Binding-site contacts:
Ligand atom N contacts residue ASN1069 of chain 1.F at 3.0 Å (h-bond).
Ligand atom C contacts residue ASN1069 of chain 1.F at 3.7 Å.
Ligand atom CD2 contacts residue ALA1075 of chain 1.F at 3.6 Å (hydrophobic).
Ligand atom CD1 contacts residue ARG1049 of chain 1.F at 3.0 Å.
Ligand atom CB contacts residue GLN1074 of chain 1.F at 3.3 Å.
Ligand atom CA contacts residue THR1065 of chain 1.F at 3.4 Å.
Ligand atom CD1 contacts residue PHE1068 of chain 1.F at 3.5 Å (hydrophobic).
Ligand atom CG1 contacts residue PHE1068 of chain 1.F at 3.6 Å (hydrophobic).
Ligand atom CA contacts residue ASN1069 of chain 1.F at 3.4 Å.
Ligand atom CB contacts residue THR1065 of chain 1.F at 3.6 Å.
Ligand atom CA contacts residue THR1065 of chain 1.F at 2.7 Å.
Ligand atom NH1 contacts residue ASP1073 of chain 1.F at 3.4 Å (salt-bridge).
Ligand atom O contacts residue THR1065 of chain 1.F at 2.7 Å.
Ligand atom CD1 contacts residue ILE1053 of chain 1.F at 3.6 Å (hydrophobic).
Ligand atom N contacts residue THR1065 of chain 1.F at 2.3 Å (h-bond).
Ligand atom NE contacts residue GLN1074 of chain 1.F at 3.6 Å (h-bond).
Ligand atom C contacts residue THR1065 of chain 1.F at 2.9 Å.
Ligand atom CZ contacts residue GLN1074 of chain 1.F at 3.4 Å.
Ligand atom CG2 contacts residue ASN1069 of chain 1.F at 3.3 Å.
Ligand atom CD1 contacts residue LEU1064 of chain 1.F at 3.4 Å (hydrophobic).
Ligand atom CG contacts residue GLN1074 of chain 1.F at 3.5 Å.
Ligand atom O contacts residue ASN1069 of chain 1.F at 3.0 Å (h-bond).
Ligand atom CG contacts residue THR1065 of chain 1.F at 3.6 Å.
Ligand atom NH1 contacts residue GLN1074 of chain 1.F at 3.8 Å.
Ligand atom O contacts residue ARG1049 of chain 1.F at 3.0 Å.
Ligand atom CZ contacts residue ASP1073 of chain 1.F at 3.6 Å.
Ligand atom NH1 contacts residue ASN1069 of chain 1.F at 2.6 Å (h-bond).
Ligand atom NH2 contacts residue ASP1073 of chain 1.F at 3.0 Å (salt-bridge).
Ligand atom N contacts residue THR1065 of chain 1.F at 3.8 Å.
Ligand atom C contacts residue ASN1069 of chain 1.F at 3.8 Å.
Ligand atom CB contacts residue GLN1074 of chain 1.F at 3.7 Å.
Ligand atom CD2 contacts residue GLN1074 of chain 1.F at 3.2 Å.
Ligand atom NZ contacts residue ASP1073 of chain 1.F at 3.3 Å (salt-bridge).
Ligand atom CE2 contacts residue GLN1074 of chain 1.F at 3.3 Å.
Ligand atom C contacts residue THR1065 of chain 1.F at 3.7 Å.
Ligand atom CD contacts residue ASN1069 of chain 1.F at 3.7 Å.
Ligand atom O contacts residue THR1065 of chain 1.F at 3.5 Å (h-bond).
Ligand atom CG2 contacts residue PHE1068 of chain 1.F at 3.6 Å (hydrophobic).
Ligand atom CD contacts residue GLN1074 of chain 1.F at 2.8 Å.
Ligand atom CD1 contacts residue THR1065 of chain 1.F at 2.6 Å.

The small molecule below binds the protein below.
Small molecule (SMILES): CC[C@H](C)[C@H](NC(=O)[C@@H](NC(=O)[C@H](CC(C)C)NC(=O)[C@@H](N)CCCCN)C(C)C)C(=O)N[C@@H](CC(N)=O)C(=O)N[C@@H](CCCCN)C(=O)N[C@@H](CC(=O)O)C(=O)N[C@@H](CCSC)C(=O)N[C@@H](CCCN=C(N)N)C(=O)N[C@H](C(=O)N[C@@H](CC(=O)O)C(=O)N[C@@H](CC(C)C)C(=O)N[C@@H](Cc1ccccc1)C(=O)N[C@@H](CO)C(=O)N1CCC[C@H]1C(=O)N1CCC[C@H]1C(=O)N[C@H](C=O)CC(N)=O)[C@@H](C)O

Sequence of chain 1.F:
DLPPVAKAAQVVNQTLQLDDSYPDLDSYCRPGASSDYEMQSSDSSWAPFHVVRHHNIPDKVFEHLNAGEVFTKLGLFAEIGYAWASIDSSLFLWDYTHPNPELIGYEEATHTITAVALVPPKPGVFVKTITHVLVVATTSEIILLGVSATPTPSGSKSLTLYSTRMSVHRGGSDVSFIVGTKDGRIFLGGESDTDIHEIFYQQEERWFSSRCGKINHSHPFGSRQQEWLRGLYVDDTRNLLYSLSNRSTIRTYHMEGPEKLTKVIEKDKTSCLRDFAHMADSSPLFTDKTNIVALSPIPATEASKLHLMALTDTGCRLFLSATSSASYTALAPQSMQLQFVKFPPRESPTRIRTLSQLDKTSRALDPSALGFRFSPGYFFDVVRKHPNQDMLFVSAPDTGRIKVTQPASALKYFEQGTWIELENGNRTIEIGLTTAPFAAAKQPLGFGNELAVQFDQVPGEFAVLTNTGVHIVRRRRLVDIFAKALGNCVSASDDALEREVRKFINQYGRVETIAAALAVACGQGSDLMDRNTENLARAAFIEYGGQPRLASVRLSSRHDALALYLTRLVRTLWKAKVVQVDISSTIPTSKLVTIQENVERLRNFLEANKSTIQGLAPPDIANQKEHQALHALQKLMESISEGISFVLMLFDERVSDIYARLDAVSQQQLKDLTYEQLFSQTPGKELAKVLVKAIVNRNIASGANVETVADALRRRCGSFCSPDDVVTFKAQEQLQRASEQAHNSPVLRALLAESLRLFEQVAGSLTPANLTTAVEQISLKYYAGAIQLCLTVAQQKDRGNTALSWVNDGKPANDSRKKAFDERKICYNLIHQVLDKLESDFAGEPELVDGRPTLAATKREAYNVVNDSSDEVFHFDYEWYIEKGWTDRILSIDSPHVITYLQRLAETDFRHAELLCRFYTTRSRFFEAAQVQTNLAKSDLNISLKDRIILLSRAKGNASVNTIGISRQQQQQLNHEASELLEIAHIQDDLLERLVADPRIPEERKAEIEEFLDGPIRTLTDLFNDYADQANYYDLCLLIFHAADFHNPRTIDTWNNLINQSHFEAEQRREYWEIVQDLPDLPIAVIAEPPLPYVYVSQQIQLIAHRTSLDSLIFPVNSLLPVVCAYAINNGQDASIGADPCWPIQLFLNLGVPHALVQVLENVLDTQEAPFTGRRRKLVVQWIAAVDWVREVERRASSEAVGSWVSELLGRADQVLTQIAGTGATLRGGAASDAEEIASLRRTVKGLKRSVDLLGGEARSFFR